This small molecule binds to this protein.
Small molecule (SMILES): CCCCCCCCCCO[C@@H]1O[C@H](CO)[C@@H](O[C@H]2O[C@H](CO)[C@@H](O)[C@H](O)[C@H]2O)[C@H](O)[C@H]1O

Sequence of chain 1.N:
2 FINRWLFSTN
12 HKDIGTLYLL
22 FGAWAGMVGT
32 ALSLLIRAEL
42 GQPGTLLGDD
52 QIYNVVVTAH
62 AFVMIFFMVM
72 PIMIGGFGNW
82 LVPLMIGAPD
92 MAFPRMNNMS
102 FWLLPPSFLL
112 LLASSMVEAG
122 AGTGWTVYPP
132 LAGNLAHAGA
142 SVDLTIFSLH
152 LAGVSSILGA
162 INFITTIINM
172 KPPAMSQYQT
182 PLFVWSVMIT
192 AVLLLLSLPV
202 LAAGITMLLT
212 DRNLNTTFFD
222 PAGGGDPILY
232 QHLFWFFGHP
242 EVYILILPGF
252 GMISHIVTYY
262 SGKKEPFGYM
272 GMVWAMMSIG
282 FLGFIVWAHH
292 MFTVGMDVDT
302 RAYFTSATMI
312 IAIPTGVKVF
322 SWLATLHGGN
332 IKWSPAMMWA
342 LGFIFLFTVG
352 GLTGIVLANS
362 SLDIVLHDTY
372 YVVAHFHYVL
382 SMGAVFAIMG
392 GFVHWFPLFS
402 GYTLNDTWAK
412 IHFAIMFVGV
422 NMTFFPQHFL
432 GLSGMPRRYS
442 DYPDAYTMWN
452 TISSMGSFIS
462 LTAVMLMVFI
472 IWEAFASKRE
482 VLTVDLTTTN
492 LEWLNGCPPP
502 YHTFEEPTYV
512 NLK

Sequence of chain 1.Z:
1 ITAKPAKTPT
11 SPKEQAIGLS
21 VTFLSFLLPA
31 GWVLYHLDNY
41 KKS

Sequence of chain 1.Y:
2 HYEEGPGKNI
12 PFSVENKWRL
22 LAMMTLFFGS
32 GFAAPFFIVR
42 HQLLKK

Sequence of chain 1.Q:
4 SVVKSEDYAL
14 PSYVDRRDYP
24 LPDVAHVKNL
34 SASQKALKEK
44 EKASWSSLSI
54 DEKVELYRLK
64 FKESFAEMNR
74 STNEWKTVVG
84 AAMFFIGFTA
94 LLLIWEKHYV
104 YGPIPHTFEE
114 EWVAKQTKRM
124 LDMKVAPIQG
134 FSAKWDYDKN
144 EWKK

Binding-site contacts:
Ligand atom O3 contacts residue HIS36 of chain 1.Z at 3.6 Å.
Ligand atom C43 contacts residue LEU35 of chain 1.N at 3.8 Å (hydrophobic).
Ligand atom O16 contacts residue GLY31 of chain 1.Z at 3.7 Å.
Ligand atom C28 contacts residue GLY31 of chain 1.Z at 4.1 Å.
Ligand atom O61 contacts residue TYR102 of chain 1.Q at 3.7 Å.
Ligand atom O16 contacts residue LEU27 of chain 1.Z at 4.1 Å.
Ligand atom O61 contacts residue TRP98 of chain 1.Q at 2.9 Å (h-bond).
Ligand atom O55 contacts residue TRP32 of chain 1.Z at 3.2 Å.
Ligand atom C57 contacts residue TYR35 of chain 1.Z at 4.0 Å (hydrophobic).
Ligand atom O55 contacts residue HIS36 of chain 1.Z at 4.1 Å.
Ligand atom C28 contacts residue TRP98 of chain 1.Q at 3.5 Å (hydrophobic).
Ligand atom C31 contacts residue LEU27 of chain 1.Z at 4.0 Å (hydrophobic).
Ligand atom O6 contacts residue TYR35 of chain 1.Z at 3.2 Å (h-bond).
Ligand atom C1 contacts residue GLY31 of chain 1.Z at 3.7 Å.
Ligand atom O16 contacts residue TRP98 of chain 1.Q at 3.8 Å.
Ligand atom C10 contacts residue TYR35 of chain 1.Z at 3.5 Å (hydrophobic).
Ligand atom O1 contacts residue TYR35 of chain 1.Z at 3.1 Å.
Ligand atom O49 contacts residue LEU28 of chain 1.Z at 2.9 Å (h-bond).
Ligand atom O5 contacts residue TRP98 of chain 1.Q at 3.5 Å.
Ligand atom O6 contacts residue TYR102 of chain 1.Q at 4.1 Å.
Ligand atom C43 contacts residue PHE459 of chain 1.N at 3.7 Å (hydrophobic).
Ligand atom C25 contacts residue LEU95 of chain 1.Q at 3.9 Å (hydrophobic).
Ligand atom C1 contacts residue LEU28 of chain 1.Z at 3.9 Å (hydrophobic).
Ligand atom C25 contacts residue LEU27 of chain 1.Z at 4.1 Å (hydrophobic).
Ligand atom C25 contacts residue TRP98 of chain 1.Q at 4.0 Å (hydrophobic).
Ligand atom C1 contacts residue TRP32 of chain 1.Z at 3.5 Å (hydrophobic).
Ligand atom O49 contacts residue GLY31 of chain 1.Z at 4.1 Å.
Ligand atom C40 contacts residue PHE37 of chain 1.Y at 4.1 Å (hydrophobic).
Ligand atom C22 contacts residue TRP98 of chain 1.Q at 3.4 Å (hydrophobic).
Ligand atom C18 contacts residue LEU28 of chain 1.Z at 4.0 Å (hydrophobic).
Ligand atom O49 contacts residue TRP32 of chain 1.Z at 3.5 Å (h-bond).
Ligand atom C28 contacts residue LEU27 of chain 1.Z at 4.0 Å (hydrophobic).
Ligand atom C5 contacts residue TYR35 of chain 1.Z at 4.0 Å (hydrophobic).
Ligand atom O16 contacts residue LEU28 of chain 1.Z at 4.1 Å.
Ligand atom C57 contacts residue TRP98 of chain 1.Q at 3.6 Å (hydrophobic).
Ligand atom C18 contacts residue TRP98 of chain 1.Q at 4.1 Å (hydrophobic).
Ligand atom C19 contacts residue LEU27 of chain 1.Z at 3.6 Å (hydrophobic).
Ligand atom C37 contacts residue PHE459 of chain 1.N at 3.9 Å (hydrophobic).
Ligand atom C34 contacts residue LEU27 of chain 1.Z at 3.9 Å (hydrophobic).
Ligand atom C37 contacts residue LEU34 of chain 1.Z at 3.9 Å (hydrophobic).